Sequence of chain 1.A:
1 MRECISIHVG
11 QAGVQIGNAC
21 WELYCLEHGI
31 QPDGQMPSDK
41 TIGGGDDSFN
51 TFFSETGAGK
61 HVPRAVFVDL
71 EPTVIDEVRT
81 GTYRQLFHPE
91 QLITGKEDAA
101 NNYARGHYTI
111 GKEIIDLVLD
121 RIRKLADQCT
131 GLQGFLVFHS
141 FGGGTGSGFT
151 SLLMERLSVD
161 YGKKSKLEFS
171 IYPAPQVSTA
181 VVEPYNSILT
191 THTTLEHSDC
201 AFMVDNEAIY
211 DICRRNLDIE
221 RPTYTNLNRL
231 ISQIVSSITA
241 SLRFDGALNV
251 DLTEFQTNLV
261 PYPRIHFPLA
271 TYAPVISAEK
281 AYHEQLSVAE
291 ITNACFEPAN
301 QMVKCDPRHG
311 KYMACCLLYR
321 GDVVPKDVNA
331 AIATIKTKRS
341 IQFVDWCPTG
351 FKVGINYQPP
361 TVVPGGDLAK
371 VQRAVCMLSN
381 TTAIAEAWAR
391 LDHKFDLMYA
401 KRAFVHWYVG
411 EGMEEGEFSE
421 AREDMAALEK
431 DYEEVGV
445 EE

Sequence of chain 1.B:
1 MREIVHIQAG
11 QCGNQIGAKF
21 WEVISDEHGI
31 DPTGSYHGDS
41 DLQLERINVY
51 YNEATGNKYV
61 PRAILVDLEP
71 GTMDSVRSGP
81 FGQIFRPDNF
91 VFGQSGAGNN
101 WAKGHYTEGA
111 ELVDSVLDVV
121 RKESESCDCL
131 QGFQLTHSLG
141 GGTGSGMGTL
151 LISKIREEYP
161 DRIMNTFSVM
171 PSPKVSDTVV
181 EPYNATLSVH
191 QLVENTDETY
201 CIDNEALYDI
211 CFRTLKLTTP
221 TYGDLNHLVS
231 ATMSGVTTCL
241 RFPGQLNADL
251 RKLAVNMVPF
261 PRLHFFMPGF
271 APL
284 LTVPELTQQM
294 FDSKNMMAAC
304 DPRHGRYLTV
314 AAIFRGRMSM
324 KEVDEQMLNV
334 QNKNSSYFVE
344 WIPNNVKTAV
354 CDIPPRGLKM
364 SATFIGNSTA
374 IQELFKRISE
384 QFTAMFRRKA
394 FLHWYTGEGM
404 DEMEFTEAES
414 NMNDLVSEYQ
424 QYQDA

Binding-site contacts:
Ligand atom N3 contacts residue LYS350 of chain 1.B at 3.4 Å.
Ligand atom C18 contacts residue LEU246 of chain 1.B at 3.5 Å (hydrophobic).
Ligand atom C6 contacts residue ASN347 of chain 1.B at 3.5 Å.
Ligand atom C6 contacts residue ASN348 of chain 1.B at 3.6 Å.
Ligand atom C24 contacts residue ILE316 of chain 1.B at 3.5 Å (hydrophobic).
Ligand atom C7 contacts residue VAL313 of chain 1.B at 3.3 Å (hydrophobic).
Ligand atom N28 contacts residue LEU253 of chain 1.B at 3.7 Å.
Ligand atom N19 contacts residue THR179 of chain 1.A at 3.7 Å.
Ligand atom C7 contacts residue LYS350 of chain 1.B at 3.6 Å.
Ligand atom N3 contacts residue ASN256 of chain 1.B at 3.4 Å (h-bond).
Ligand atom C27 contacts residue LEU253 of chain 1.B at 3.6 Å (hydrophobic).
Ligand atom C14 contacts residue ASN256 of chain 1.B at 3.3 Å.
Ligand atom N1 contacts residue ASN256 of chain 1.B at 3.4 Å.
Ligand atom C8 contacts residue VAL313 of chain 1.B at 3.5 Å (hydrophobic).
Ligand atom N28 contacts residue VAL236 of chain 1.B at 3.0 Å (h-bond).
Ligand atom N19 contacts residue SER178 of chain 1.A at 3.4 Å.
Ligand atom C23 contacts residue LEU246 of chain 1.B at 3.6 Å (hydrophobic).
Ligand atom C8 contacts residue LYS350 of chain 1.B at 3.5 Å.
Ligand atom C22 contacts residue ALA314 of chain 1.B at 3.4 Å (hydrophobic).
Ligand atom C7 contacts residue ASN348 of chain 1.B at 3.2 Å.
Ligand atom N19 contacts residue LYS350 of chain 1.B at 3.2 Å (salt-bridge).
Ligand atom C10 contacts residue ASN256 of chain 1.B at 3.4 Å.
Ligand atom O21 contacts residue LEU246 of chain 1.B at 3.5 Å.
Ligand atom C24 contacts residue CYS239 of chain 1.B at 3.6 Å (hydrophobic).
Ligand atom N28 contacts residue ILE368 of chain 1.B at 3.7 Å.
Ligand atom C21 contacts residue ALA314 of chain 1.B at 3.6 Å (hydrophobic).
Ligand atom C26 contacts residue LEU253 of chain 1.B at 3.5 Å (hydrophobic).
Ligand atom N28 contacts residue TYR200 of chain 1.B at 3.0 Å (h-bond).
Ligand atom C2 contacts residue ASN256 of chain 1.B at 3.3 Å.
Ligand atom C4 contacts residue LYS350 of chain 1.B at 3.5 Å.
Ligand atom C27 contacts residue MET257 of chain 1.B at 3.6 Å (hydrophobic).
Ligand atom C25 contacts residue LEU253 of chain 1.B at 3.6 Å (hydrophobic).
Ligand atom O21 contacts residue LYS350 of chain 1.B at 3.4 Å.
Ligand atom N19 contacts residue LEU246 of chain 1.B at 3.6 Å.
Ligand atom C5 contacts residue LYS350 of chain 1.B at 3.7 Å.
Ligand atom C9 contacts residue LYS350 of chain 1.B at 3.5 Å.
Ligand atom O12 contacts residue ALA248 of chain 1.B at 3.5 Å.
Ligand atom C23 contacts residue ILE316 of chain 1.B at 3.5 Å (hydrophobic).
Ligand atom C8 contacts residue MET257 of chain 1.B at 3.7 Å (hydrophobic).
Ligand atom N15 contacts residue THR179 of chain 1.A at 3.6 Å (h-bond).

A small-molecule ligand and the protein it binds are described below.
Small molecule (SMILES): N#CCCNc1nonc1-c1nc2ccccc2n1CC(=O)c1ccc(N)cc1